A protein and the small-molecule ligand that binds it are described below.
Small molecule (SMILES): CC(=O)N[C@@H]1[C@@H](O)[C@H](O)[C@@H](CO)O[C@H]1O

Sequence of chain 1.G:
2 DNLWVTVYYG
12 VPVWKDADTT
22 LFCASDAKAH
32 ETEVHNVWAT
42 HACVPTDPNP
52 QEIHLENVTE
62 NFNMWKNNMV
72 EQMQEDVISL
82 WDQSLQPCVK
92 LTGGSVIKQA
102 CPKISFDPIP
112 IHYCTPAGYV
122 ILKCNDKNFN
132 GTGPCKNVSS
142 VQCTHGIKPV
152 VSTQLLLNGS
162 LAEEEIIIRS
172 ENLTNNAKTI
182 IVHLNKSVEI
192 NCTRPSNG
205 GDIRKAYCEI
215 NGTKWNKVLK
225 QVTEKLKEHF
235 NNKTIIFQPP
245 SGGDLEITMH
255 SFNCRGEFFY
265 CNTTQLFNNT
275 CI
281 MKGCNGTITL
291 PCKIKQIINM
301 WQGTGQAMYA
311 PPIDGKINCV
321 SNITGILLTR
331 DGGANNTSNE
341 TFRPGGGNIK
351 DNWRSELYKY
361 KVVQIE

Binding-site contacts:
Ligand atom C7 contacts residue MET253 of chain 1.G at 3.9 Å (hydrophobic).
Ligand atom C2 contacts residue ASN266 of chain 1.G at 2.5 Å.
Ligand atom C1 contacts residue THR268 of chain 1.G at 3.8 Å.
Ligand atom C7 contacts residue ASN266 of chain 1.G at 3.7 Å.
Ligand atom C6 contacts residue THR268 of chain 1.G at 4.2 Å.
Ligand atom N2 contacts residue ASN266 of chain 1.G at 3.0 Å (h-bond).
Ligand atom C8 contacts residue MET253 of chain 1.G at 4.0 Å (hydrophobic).
Ligand atom C8 contacts residue LEU249 of chain 1.G at 3.9 Å (hydrophobic).
Ligand atom C4 contacts residue ASN266 of chain 1.G at 4.2 Å.
Ligand atom C1 contacts residue ASN266 of chain 1.G at 1.4 Å.
Ligand atom O7 contacts residue MET253 of chain 1.G at 3.9 Å.
Ligand atom O7 contacts residue ASN266 of chain 1.G at 4.0 Å.
Ligand atom C8 contacts residue THR252 of chain 1.G at 3.6 Å.
Ligand atom C3 contacts residue ASN266 of chain 1.G at 3.8 Å.
Ligand atom O5 contacts residue ASN266 of chain 1.G at 2.3 Å (h-bond).
Ligand atom C5 contacts residue ASN266 of chain 1.G at 3.6 Å.
Ligand atom O5 contacts residue THR268 of chain 1.G at 3.5 Å (h-bond).
Ligand atom C5 contacts residue THR268 of chain 1.G at 3.7 Å.
Ligand atom N2 contacts residue MET253 of chain 1.G at 4.4 Å.